Binding-site contacts:
Ligand atom NE1 contacts residue LEU192 of chain 1.A at 3.6 Å.
Ligand atom OE2 contacts residue GLU193 of chain 1.A at 3.5 Å (salt-bridge).
Ligand atom N contacts residue THR91 of chain 1.A at 3.0 Å (h-bond).
Ligand atom CA contacts residue PRO89 of chain 1.A at 4.0 Å (hydrophobic).
Ligand atom CD1 contacts residue GLU193 of chain 1.A at 3.8 Å.
Ligand atom N contacts residue GLU193 of chain 1.A at 2.7 Å (salt-bridge).
Ligand atom CA contacts residue GLU193 of chain 1.A at 3.4 Å.
Ligand atom CE2 contacts residue MET196 of chain 1.A at 3.6 Å (hydrophobic).
Ligand atom OE1 contacts residue THR143 of chain 1.A at 2.7 Å (h-bond).
Ligand atom OE1 contacts residue LEU138 of chain 1.A at 4.1 Å.
Ligand atom CG contacts residue LEU138 of chain 1.A at 4.0 Å (hydrophobic).
Ligand atom N contacts residue PRO89 of chain 1.A at 2.7 Å (h-bond).
Ligand atom CD2 contacts residue GLU193 of chain 1.A at 3.1 Å.
Ligand atom OT1 contacts residue ARG96 of chain 1.A at 3.0 Å (salt-bridge).
Ligand atom CA contacts residue SER142 of chain 1.A at 3.4 Å.
Ligand atom CE2 contacts residue TYR220 of chain 1.A at 3.6 Å (hydrophobic).
Ligand atom CB contacts residue LEU138 of chain 1.A at 3.8 Å (hydrophobic).
Ligand atom OT2 contacts residue SER142 of chain 1.A at 3.7 Å.
Ligand atom OE2 contacts residue MET196 of chain 1.A at 3.5 Å.
Ligand atom C contacts residue TYR61 of chain 1.A at 3.7 Å (hydrophobic).
Ligand atom N contacts residue TYR220 of chain 1.A at 3.6 Å.
Ligand atom OT2 contacts residue PRO89 of chain 1.A at 3.8 Å.
Ligand atom OT1 contacts residue TYR61 of chain 1.A at 3.5 Å.
Ligand atom C contacts residue SER142 of chain 1.A at 3.2 Å.
Ligand atom C contacts residue THR91 of chain 1.A at 3.8 Å.
Ligand atom CE2 contacts residue TYR61 of chain 1.A at 3.4 Å (hydrophobic).
Ligand atom CE2 contacts residue GLU193 of chain 1.A at 3.4 Å.
Ligand atom CD1 contacts residue THR143 of chain 1.A at 3.7 Å.
Ligand atom CA contacts residue THR91 of chain 1.A at 3.5 Å.
Ligand atom NE1 contacts residue GLU193 of chain 1.A at 3.1 Å (salt-bridge).
Ligand atom OT2 contacts residue ARG96 of chain 1.A at 2.8 Å (salt-bridge).
Ligand atom OT2 contacts residue LEU90 of chain 1.A at 3.7 Å.
Ligand atom CG contacts residue GLU193 of chain 1.A at 3.4 Å.
Ligand atom OT2 contacts residue TYR61 of chain 1.A at 3.5 Å.
Ligand atom C contacts residue ARG96 of chain 1.A at 3.6 Å.
Ligand atom OT1 contacts residue GLY141 of chain 1.A at 3.2 Å.
Ligand atom CB contacts residue TYR61 of chain 1.A at 3.8 Å (hydrophobic).
Ligand atom OT2 contacts residue THR91 of chain 1.A at 3.0 Å (h-bond).
Ligand atom CB contacts residue GLU193 of chain 1.A at 3.9 Å.
Ligand atom OT1 contacts residue SER142 of chain 1.A at 3.0 Å (h-bond).

This small molecule binds to this protein.
Small molecule (SMILES): Cc1onc(O)c1C[C@H](N)C(=O)O

Sequence of chain 1.A:
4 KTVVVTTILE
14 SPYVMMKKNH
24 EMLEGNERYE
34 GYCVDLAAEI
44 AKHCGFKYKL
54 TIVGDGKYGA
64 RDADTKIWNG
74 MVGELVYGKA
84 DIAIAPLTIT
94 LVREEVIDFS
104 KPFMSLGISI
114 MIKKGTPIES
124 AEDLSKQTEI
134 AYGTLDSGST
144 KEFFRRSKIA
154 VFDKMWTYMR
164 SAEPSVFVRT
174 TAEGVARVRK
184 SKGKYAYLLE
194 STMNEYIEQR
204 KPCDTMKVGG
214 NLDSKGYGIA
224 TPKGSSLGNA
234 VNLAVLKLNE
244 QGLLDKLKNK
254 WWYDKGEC